Sequence of chain 1.B:
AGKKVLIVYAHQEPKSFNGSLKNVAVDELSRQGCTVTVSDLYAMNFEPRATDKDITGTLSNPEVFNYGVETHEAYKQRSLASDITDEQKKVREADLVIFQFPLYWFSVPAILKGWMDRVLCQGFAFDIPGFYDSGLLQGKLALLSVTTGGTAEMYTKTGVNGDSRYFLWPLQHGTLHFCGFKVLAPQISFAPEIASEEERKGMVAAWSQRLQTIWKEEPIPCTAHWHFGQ

Sequence of chain 1.A:
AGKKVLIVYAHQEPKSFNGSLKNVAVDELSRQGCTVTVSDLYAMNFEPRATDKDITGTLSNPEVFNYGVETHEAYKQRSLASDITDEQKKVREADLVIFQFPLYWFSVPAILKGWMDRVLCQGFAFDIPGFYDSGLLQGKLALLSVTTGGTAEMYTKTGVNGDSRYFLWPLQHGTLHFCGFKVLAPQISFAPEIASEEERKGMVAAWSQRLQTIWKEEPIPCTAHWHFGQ

Binding-site contacts:
Ligand atom C5K contacts residue FAD1 of chain 1.F at 3.6 Å.
Ligand atom C10 contacts residue FAD1 of chain 1.F at 3.7 Å.
Ligand atom C3K contacts residue PHE178 of chain 1.A at 3.6 Å (hydrophobic).
Ligand atom C2K contacts residue ASN161 of chain 1.B at 4.4 Å.
Ligand atom C1K contacts residue PHE178 of chain 1.A at 4.4 Å (hydrophobic).
Ligand atom O1K contacts residue GLY150 of chain 1.B at 3.5 Å.
Ligand atom O4K contacts residue FAD1 of chain 1.F at 3.5 Å (h-bond).
Ligand atom C9K contacts residue GLY149 of chain 1.B at 3.5 Å.
Ligand atom C8K contacts residue GLY149 of chain 1.B at 3.9 Å.
Ligand atom C1K contacts residue FAD1 of chain 1.F at 3.7 Å.
Ligand atom C1K contacts residue GLY150 of chain 1.B at 4.0 Å.
Ligand atom C11 contacts residue PHE178 of chain 1.A at 3.6 Å (hydrophobic).
Ligand atom C9K contacts residue FAD1 of chain 1.F at 4.4 Å.
Ligand atom C4K contacts residue PHE126 of chain 1.A at 4.3 Å (hydrophobic).
Ligand atom C10 contacts residue GLY149 of chain 1.B at 4.2 Å.
Ligand atom C11 contacts residue TRP105 of chain 1.B at 3.6 Å (hydrophobic).
Ligand atom O4K contacts residue PHE126 of chain 1.A at 3.7 Å.
Ligand atom O1K contacts residue FAD1 of chain 1.F at 3.8 Å.
Ligand atom O1K contacts residue ASN161 of chain 1.B at 3.7 Å.
Ligand atom C6K contacts residue FAD1 of chain 1.F at 3.6 Å.
Ligand atom O1K contacts residue GLY149 of chain 1.B at 4.2 Å.
Ligand atom C3K contacts residue FAD1 of chain 1.F at 3.6 Å.
Ligand atom C10 contacts residue GLY150 of chain 1.B at 4.2 Å.
Ligand atom C2K contacts residue FAD1 of chain 1.F at 3.7 Å.
Ligand atom C6K contacts residue PHE126 of chain 1.A at 4.2 Å (hydrophobic).
Ligand atom O1K contacts residue MET154 of chain 1.B at 4.3 Å.
Ligand atom C11 contacts residue FAD1 of chain 1.F at 3.5 Å.
Ligand atom C1K contacts residue GLY149 of chain 1.B at 4.5 Å.
Ligand atom C9K contacts residue GLY150 of chain 1.B at 3.9 Å.
Ligand atom C4K contacts residue FAD1 of chain 1.F at 3.4 Å.
Ligand atom C2K contacts residue PHE178 of chain 1.A at 3.6 Å (hydrophobic).
Ligand atom C4K contacts residue PHE178 of chain 1.A at 4.3 Å (hydrophobic).
Ligand atom C11 contacts residue GLY174 of chain 1.A at 4.5 Å.
Ligand atom C7K contacts residue FAD1 of chain 1.F at 4.2 Å.

A protein and the small-molecule ligand that binds it are described below.
Small molecule (SMILES): CC1=CC(=O)c2ccccc2C1=O